Binding-site contacts:
Ligand atom N2 contacts residue GLN152 of chain 1.C at 3.4 Å (h-bond).
Ligand atom O2G contacts residue TYR59 of chain 1.C at 2.8 Å (h-bond).
Ligand atom O2B contacts residue THR44 of chain 1.C at 2.9 Å (h-bond).
Ligand atom N1 contacts residue LYS149 of chain 1.C at 3.4 Å.
Ligand atom O1G contacts residue GLY89 of chain 1.C at 3.0 Å (h-bond).
Ligand atom C8 contacts residue SER45 of chain 1.C at 3.4 Å.
Ligand atom N2 contacts residue ASP151 of chain 1.C at 2.9 Å (salt-bridge).
Ligand atom O1B contacts residue GLY42 of chain 1.C at 3.3 Å (h-bond).
Ligand atom PG contacts residue MG1 of chain 1.L at 3.1 Å.
Ligand atom O1G contacts residue LYS43 of chain 1.C at 2.3 Å (salt-bridge).
Ligand atom O3A contacts residue GLY42 of chain 1.C at 3.0 Å (h-bond).
Ligand atom O2' contacts residue GLN57 of chain 1.C at 3.1 Å.
Ligand atom O3' contacts residue TYR59 of chain 1.C at 3.4 Å (h-bond).
Ligand atom O3G contacts residue THR62 of chain 1.C at 2.7 Å (h-bond).
Ligand atom O1A contacts residue SER45 of chain 1.C at 2.9 Å (h-bond).
Ligand atom O4' contacts residue LYS149 of chain 1.C at 3.0 Å (salt-bridge).
Ligand atom O2G contacts residue LEU39 of chain 1.C at 3.4 Å.
Ligand atom O6 contacts residue ALA180 of chain 1.C at 2.8 Å (h-bond).
Ligand atom O1B contacts residue VAL41 of chain 1.C at 3.1 Å (h-bond).
Ligand atom O1A contacts residue GLY42 of chain 1.C at 3.2 Å.
Ligand atom O1A contacts residue THR44 of chain 1.C at 3.2 Å (h-bond).
Ligand atom O2' contacts residue SER56 of chain 1.C at 2.5 Å (h-bond).
Ligand atom N2 contacts residue LYS181 of chain 1.C at 3.1 Å.
Ligand atom O6 contacts residue LYS181 of chain 1.C at 3.4 Å (salt-bridge).
Ligand atom O2A contacts residue TYR59 of chain 1.C at 3.1 Å.
Ligand atom O2B contacts residue MG1 of chain 1.L at 2.2 Å.
Ligand atom O3G contacts residue MG1 of chain 1.L at 2.2 Å.
Ligand atom O3' contacts residue GLN57 of chain 1.C at 2.5 Å (h-bond).
Ligand atom O6 contacts residue LYS149 of chain 1.C at 3.3 Å.
Ligand atom O2' contacts residue PHE55 of chain 1.C at 3.2 Å.
Ligand atom C6 contacts residue LYS149 of chain 1.C at 3.2 Å.
Ligand atom N1 contacts residue ASP151 of chain 1.C at 2.8 Å (salt-bridge).
Ligand atom C5 contacts residue LYS149 of chain 1.C at 3.3 Å.
Ligand atom O1B contacts residue LYS43 of chain 1.C at 2.6 Å (salt-bridge).
Ligand atom PB contacts residue MG1 of chain 1.L at 3.3 Å.
Ligand atom O6 contacts residue SER179 of chain 1.C at 3.3 Å.
Ligand atom N7 contacts residue ASN148 of chain 1.C at 3.1 Å (h-bond).
Ligand atom C3B contacts residue TYR59 of chain 1.C at 3.2 Å (hydrophobic).
Ligand atom C3B contacts residue MG1 of chain 1.L at 3.2 Å.
Ligand atom O6 contacts residue ASN148 of chain 1.C at 3.4 Å (h-bond).

A protein and the small-molecule ligand that binds it are described below.
Small molecule (SMILES): Nc1nc2c(ncn2[C@@H]2O[C@H](CO[P](=O)(O)O[P](=O)(O)CP(=O)(O)O)[C@@H](O)[C@H]2O)c(=O)[nH]1

Sequence of chain 1.C:
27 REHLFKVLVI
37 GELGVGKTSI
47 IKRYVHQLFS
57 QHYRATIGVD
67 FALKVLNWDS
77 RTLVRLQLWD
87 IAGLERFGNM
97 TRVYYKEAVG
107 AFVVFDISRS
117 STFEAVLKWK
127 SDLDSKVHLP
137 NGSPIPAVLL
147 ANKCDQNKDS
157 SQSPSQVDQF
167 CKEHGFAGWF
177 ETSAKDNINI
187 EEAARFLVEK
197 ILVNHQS